Sequence of chain 1.C:
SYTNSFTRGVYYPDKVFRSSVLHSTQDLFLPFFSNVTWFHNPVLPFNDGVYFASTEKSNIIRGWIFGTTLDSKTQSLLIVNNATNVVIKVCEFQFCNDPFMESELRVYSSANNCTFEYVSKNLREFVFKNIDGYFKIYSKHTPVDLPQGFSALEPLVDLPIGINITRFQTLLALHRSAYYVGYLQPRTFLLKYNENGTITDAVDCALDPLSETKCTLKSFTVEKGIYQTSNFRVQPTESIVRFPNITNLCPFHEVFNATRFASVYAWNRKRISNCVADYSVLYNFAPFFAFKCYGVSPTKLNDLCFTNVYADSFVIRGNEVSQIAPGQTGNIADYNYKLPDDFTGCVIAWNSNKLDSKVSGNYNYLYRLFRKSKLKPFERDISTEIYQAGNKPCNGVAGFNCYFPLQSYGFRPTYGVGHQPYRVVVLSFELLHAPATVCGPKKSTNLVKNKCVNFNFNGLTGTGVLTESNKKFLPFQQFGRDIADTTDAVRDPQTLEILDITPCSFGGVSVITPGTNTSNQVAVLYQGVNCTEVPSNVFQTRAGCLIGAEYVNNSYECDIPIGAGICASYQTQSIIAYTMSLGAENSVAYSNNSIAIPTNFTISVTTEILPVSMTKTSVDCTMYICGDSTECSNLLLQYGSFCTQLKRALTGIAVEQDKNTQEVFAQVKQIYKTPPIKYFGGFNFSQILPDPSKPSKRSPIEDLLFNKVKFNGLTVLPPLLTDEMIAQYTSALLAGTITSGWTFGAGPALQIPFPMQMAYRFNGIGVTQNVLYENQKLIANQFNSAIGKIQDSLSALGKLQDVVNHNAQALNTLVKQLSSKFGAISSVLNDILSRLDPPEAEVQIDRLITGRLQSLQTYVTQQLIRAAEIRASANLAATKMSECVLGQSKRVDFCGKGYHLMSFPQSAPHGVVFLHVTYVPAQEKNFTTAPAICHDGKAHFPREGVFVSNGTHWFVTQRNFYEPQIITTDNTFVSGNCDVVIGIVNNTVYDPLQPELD

Binding-site contacts:
Ligand atom O7 contacts residue ASN799 of chain 1.C at 4.0 Å.
Ligand atom C8 contacts residue GLN802 of chain 1.C at 4.4 Å.
Ligand atom C1 contacts residue ASN799 of chain 1.C at 1.4 Å.
Ligand atom O5 contacts residue ASN799 of chain 1.C at 2.3 Å (h-bond).
Ligand atom C7 contacts residue ASN799 of chain 1.C at 3.7 Å.
Ligand atom O6 contacts residue ASN799 of chain 1.C at 4.5 Å.
Ligand atom C6 contacts residue GLN802 of chain 1.C at 4.4 Å.
Ligand atom C5 contacts residue SER801 of chain 1.C at 3.7 Å.
Ligand atom N2 contacts residue ASN799 of chain 1.C at 3.0 Å (h-bond).
Ligand atom C1 contacts residue SER801 of chain 1.C at 3.8 Å.
Ligand atom C3 contacts residue ASN799 of chain 1.C at 3.8 Å.
Ligand atom O5 contacts residue SER801 of chain 1.C at 3.8 Å.
Ligand atom C6 contacts residue SER801 of chain 1.C at 4.3 Å.
Ligand atom C4 contacts residue ASN799 of chain 1.C at 4.2 Å.
Ligand atom C5 contacts residue ASN799 of chain 1.C at 3.6 Å.
Ligand atom C2 contacts residue ASN799 of chain 1.C at 2.5 Å.

The protein below binds the small molecule below.
Small molecule (SMILES): CC(=O)N[C@H]1[C@H](O[C@H]2[C@H](O)[C@@H](NC(C)=O)CO[C@@H]2CO)O[C@H](CO)[C@@H](O)[C@@H]1O